Binding-site contacts:
Ligand atom C8A contacts residue VAL107 of chain 1.A at 3.8 Å (hydrophobic).
Ligand atom O3P contacts residue MG1 of chain 1.B at 3.7 Å.
Ligand atom N1 contacts residue ARG253 of chain 1.A at 3.7 Å.
Ligand atom C2 contacts residue ASP177 of chain 1.A at 3.2 Å.
Ligand atom C7 contacts residue ASP86 of chain 1.A at 3.5 Å.
Ligand atom C2 contacts residue ASN105 of chain 1.A at 3.7 Å.
Ligand atom N1 contacts residue VAL107 of chain 1.A at 3.7 Å.
Ligand atom O2P contacts residue ASP21 of chain 1.A at 2.4 Å (salt-bridge).
Ligand atom C2 contacts residue MET130 of chain 1.A at 3.6 Å (hydrophobic).
Ligand atom O4 contacts residue GLY209 of chain 1.A at 3.1 Å (h-bond).
Ligand atom C6 contacts residue ARG253 of chain 1.A at 3.3 Å.
Ligand atom N8 contacts residue VAL107 of chain 1.A at 3.6 Å.
Ligand atom N3 contacts residue MET130 of chain 1.A at 3.4 Å (h-bond).
Ligand atom N1 contacts residue ASN105 of chain 1.A at 3.1 Å (h-bond).
Ligand atom O1P contacts residue MG1 of chain 1.B at 2.2 Å.
Ligand atom O1P contacts residue ASN13 of chain 1.A at 3.4 Å (h-bond).
Ligand atom O1P contacts residue HIS255 of chain 1.A at 3.0 Å (h-bond).
Ligand atom O4 contacts residue LYS213 of chain 1.A at 2.7 Å (salt-bridge).
Ligand atom N2 contacts residue ASN105 of chain 1.A at 2.8 Å (h-bond).
Ligand atom PA contacts residue ASP21 of chain 1.A at 3.5 Å.
Ligand atom C4 contacts residue LYS213 of chain 1.A at 3.6 Å.
Ligand atom C4 contacts residue MET130 of chain 1.A at 3.6 Å (hydrophobic).
Ligand atom N5 contacts residue ARG253 of chain 1.A at 3.4 Å (salt-bridge).
Ligand atom C2 contacts residue ARG253 of chain 1.A at 3.8 Å.
Ligand atom N2 contacts residue ASP177 of chain 1.A at 2.9 Å (salt-bridge).
Ligand atom C7 contacts residue ARG253 of chain 1.A at 3.4 Å.
Ligand atom C4A contacts residue ARG253 of chain 1.A at 3.5 Å.
Ligand atom N5 contacts residue LYS213 of chain 1.A at 3.0 Å (salt-bridge).
Ligand atom N5 contacts residue PHE182 of chain 1.A at 3.5 Å.
Ligand atom N8 contacts residue ARG253 of chain 1.A at 3.3 Å.
Ligand atom C6 contacts residue PHE182 of chain 1.A at 3.6 Å (hydrophobic).
Ligand atom N2 contacts residue VAL128 of chain 1.A at 3.8 Å.
Ligand atom N8 contacts residue ASP86 of chain 1.A at 2.8 Å (salt-bridge).
Ligand atom C4A contacts residue LYS213 of chain 1.A at 3.7 Å.
Ligand atom N3 contacts residue ASP177 of chain 1.A at 2.7 Å (salt-bridge).
Ligand atom PA contacts residue MG1 of chain 1.B at 3.4 Å.
Ligand atom O10 contacts residue ARG253 of chain 1.A at 3.1 Å (salt-bridge).
Ligand atom O3P contacts residue ASP21 of chain 1.A at 3.5 Å (salt-bridge).
Ligand atom O2P contacts residue HIS255 of chain 1.A at 3.5 Å.
Ligand atom C8A contacts residue ARG253 of chain 1.A at 3.5 Å.

Sequence of chain 1.A:
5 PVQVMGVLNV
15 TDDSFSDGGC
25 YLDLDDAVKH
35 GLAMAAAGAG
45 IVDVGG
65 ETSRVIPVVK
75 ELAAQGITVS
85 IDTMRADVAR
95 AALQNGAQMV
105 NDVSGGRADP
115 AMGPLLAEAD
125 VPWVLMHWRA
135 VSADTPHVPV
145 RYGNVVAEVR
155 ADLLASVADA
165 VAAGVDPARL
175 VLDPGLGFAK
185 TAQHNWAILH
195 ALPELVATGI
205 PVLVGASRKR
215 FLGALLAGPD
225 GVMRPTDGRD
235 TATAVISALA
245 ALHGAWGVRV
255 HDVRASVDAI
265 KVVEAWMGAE

A protein and the small-molecule ligand that binds it are described below.
Small molecule (SMILES): Nc1nc2ncc(COP(=O)(O)O)nc2c(=O)[nH]1